A small-molecule ligand and the protein it binds are described below.
Small molecule (SMILES): C[C@H]1CN(c2cncnc2)Cc2cc(NC(=O)c3cc(CN4CCN(C)CC4)cc(C(F)(F)F)c3)ccc21

Binding-site contacts:
Ligand atom F02 contacts residue ALA207 of chain 1.A at 3.1 Å.
Ligand atom CAB contacts residue ALA77 of chain 1.A at 3.4 Å (hydrophobic).
Ligand atom CAN contacts residue ASP208 of chain 1.A at 3.6 Å.
Ligand atom NAW contacts residue ASP208 of chain 1.A at 3.5 Å (salt-bridge).
Ligand atom CAJ contacts residue ASP208 of chain 1.A at 3.8 Å.
Ligand atom CBB contacts residue ASP208 of chain 1.A at 3.6 Å.
Ligand atom NAW contacts residue MET100 of chain 1.A at 3.6 Å (h-bond).
Ligand atom CAG contacts residue MET128 of chain 1.A at 3.5 Å (hydrophobic).
Ligand atom CAG contacts residue TYR127 of chain 1.A at 3.8 Å (hydrophobic).
Ligand atom CAT contacts residue VAL48 of chain 1.A at 3.8 Å (hydrophobic).
Ligand atom CAE contacts residue MET123 of chain 1.A at 3.7 Å (hydrophobic).
Ligand atom NAW contacts residue GLU96 of chain 1.A at 3.2 Å (salt-bridge).
Ligand atom CAI contacts residue ASP126 of chain 1.A at 3.5 Å.
Ligand atom NAV contacts residue ASP126 of chain 1.A at 3.7 Å.
Ligand atom NBI contacts residue THR125 of chain 1.A at 3.7 Å.
Ligand atom CAE contacts residue GLU96 of chain 1.A at 3.3 Å.
Ligand atom CAI contacts residue LEU197 of chain 1.A at 3.7 Å (hydrophobic).
Ligand atom OAD contacts residue ASP208 of chain 1.A at 3.8 Å.
Ligand atom F03 contacts residue PHE186 of chain 1.A at 3.3 Å.
Ligand atom CAQ contacts residue GLU96 of chain 1.A at 3.5 Å.
Ligand atom F01 contacts residue LEU103 of chain 1.A at 3.1 Å.
Ligand atom F02 contacts residue HIS188 of chain 1.A at 3.2 Å.
Ligand atom CAK contacts residue ILE109 of chain 1.A at 3.7 Å (hydrophobic).
Ligand atom CAA contacts residue LEU103 of chain 1.A at 3.7 Å (hydrophobic).
Ligand atom NAV contacts residue MET128 of chain 1.A at 3.1 Å (h-bond).
Ligand atom F01 contacts residue ILE108 of chain 1.A at 3.5 Å.
Ligand atom F03 contacts residue LEU103 of chain 1.A at 3.4 Å.
Ligand atom CAB contacts residue THR125 of chain 1.A at 3.5 Å.
Ligand atom CAP contacts residue ASP208 of chain 1.A at 3.5 Å.
Ligand atom CAO contacts residue GLU96 of chain 1.A at 3.7 Å.
Ligand atom CAF contacts residue LYS79 of chain 1.A at 3.6 Å.
Ligand atom CAX contacts residue ASP208 of chain 1.A at 3.5 Å.
Ligand atom CAB contacts residue LYS79 of chain 1.A at 3.8 Å.
Ligand atom OAD contacts residue ILE109 of chain 1.A at 3.2 Å.
Ligand atom CAX contacts residue MET100 of chain 1.A at 3.7 Å (hydrophobic).
Ligand atom NBH contacts residue GLU96 of chain 1.A at 3.6 Å.
Ligand atom CBA contacts residue GLU96 of chain 1.A at 3.7 Å.
Ligand atom OAD contacts residue ALA207 of chain 1.A at 3.7 Å.
Ligand atom NAV contacts residue TYR127 of chain 1.A at 3.8 Å.
Ligand atom CAL contacts residue MET100 of chain 1.A at 3.7 Å (hydrophobic).

Sequence of chain 1.A:
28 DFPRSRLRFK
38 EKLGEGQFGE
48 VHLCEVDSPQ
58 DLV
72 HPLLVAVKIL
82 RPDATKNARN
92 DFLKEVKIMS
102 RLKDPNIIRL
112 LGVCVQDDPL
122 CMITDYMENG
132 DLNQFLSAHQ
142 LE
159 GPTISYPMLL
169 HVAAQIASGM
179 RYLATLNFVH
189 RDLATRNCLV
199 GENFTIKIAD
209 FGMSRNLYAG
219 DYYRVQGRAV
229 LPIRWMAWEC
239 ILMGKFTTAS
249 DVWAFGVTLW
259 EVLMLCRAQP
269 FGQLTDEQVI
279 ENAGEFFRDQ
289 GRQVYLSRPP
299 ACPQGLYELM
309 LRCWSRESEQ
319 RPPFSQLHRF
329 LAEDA